Binding-site contacts:
Ligand atom CN contacts residue HIS608 of chain 1.A at 3.3 Å.
Ligand atom CE contacts residue GLY575 of chain 1.A at 3.7 Å.
Ligand atom CG contacts residue CYS576 of chain 1.A at 4.2 Å (hydrophobic).
Ligand atom CE contacts residue LEU559 of chain 1.A at 4.2 Å (hydrophobic).
Ligand atom O1 contacts residue CYS622 of chain 1.A at 4.2 Å.
Ligand atom CA contacts residue ASP621 of chain 1.A at 3.9 Å.
Ligand atom CG contacts residue ASP621 of chain 1.A at 4.3 Å.
Ligand atom C contacts residue GLY623 of chain 1.A at 4.4 Å.
Ligand atom CG contacts residue GLY575 of chain 1.A at 3.5 Å.
Ligand atom N contacts residue ASP621 of chain 1.A at 3.3 Å.
Ligand atom O1 contacts residue HIS609 of chain 1.A at 3.4 Å (h-bond).
Ligand atom O contacts residue HIS609 of chain 1.A at 3.1 Å (h-bond).
Ligand atom CN contacts residue ASP621 of chain 1.A at 3.3 Å.
Ligand atom CN contacts residue HIS609 of chain 1.A at 3.4 Å.
Ligand atom CE contacts residue ALA560 of chain 1.A at 3.6 Å (hydrophobic).
Ligand atom SD contacts residue ASP621 of chain 1.A at 4.1 Å.
Ligand atom N contacts residue HIS609 of chain 1.A at 3.8 Å.
Ligand atom O1 contacts residue ASP621 of chain 1.A at 2.8 Å (salt-bridge).
Ligand atom SD contacts residue GLY575 of chain 1.A at 4.3 Å.
Ligand atom C contacts residue HIS609 of chain 1.A at 4.0 Å.
Ligand atom CA contacts residue CYS622 of chain 1.A at 4.5 Å (hydrophobic).
Ligand atom O contacts residue HIS608 of chain 1.A at 4.3 Å.
Ligand atom CE contacts residue PHE562 of chain 1.A at 4.0 Å (hydrophobic).
Ligand atom O1 contacts residue HIS608 of chain 1.A at 2.4 Å (h-bond).

A small-molecule ligand and the protein it binds are described below.
Small molecule (SMILES): CSCC[C@H](NC=O)C(=O)O

Sequence of chain 1.A:
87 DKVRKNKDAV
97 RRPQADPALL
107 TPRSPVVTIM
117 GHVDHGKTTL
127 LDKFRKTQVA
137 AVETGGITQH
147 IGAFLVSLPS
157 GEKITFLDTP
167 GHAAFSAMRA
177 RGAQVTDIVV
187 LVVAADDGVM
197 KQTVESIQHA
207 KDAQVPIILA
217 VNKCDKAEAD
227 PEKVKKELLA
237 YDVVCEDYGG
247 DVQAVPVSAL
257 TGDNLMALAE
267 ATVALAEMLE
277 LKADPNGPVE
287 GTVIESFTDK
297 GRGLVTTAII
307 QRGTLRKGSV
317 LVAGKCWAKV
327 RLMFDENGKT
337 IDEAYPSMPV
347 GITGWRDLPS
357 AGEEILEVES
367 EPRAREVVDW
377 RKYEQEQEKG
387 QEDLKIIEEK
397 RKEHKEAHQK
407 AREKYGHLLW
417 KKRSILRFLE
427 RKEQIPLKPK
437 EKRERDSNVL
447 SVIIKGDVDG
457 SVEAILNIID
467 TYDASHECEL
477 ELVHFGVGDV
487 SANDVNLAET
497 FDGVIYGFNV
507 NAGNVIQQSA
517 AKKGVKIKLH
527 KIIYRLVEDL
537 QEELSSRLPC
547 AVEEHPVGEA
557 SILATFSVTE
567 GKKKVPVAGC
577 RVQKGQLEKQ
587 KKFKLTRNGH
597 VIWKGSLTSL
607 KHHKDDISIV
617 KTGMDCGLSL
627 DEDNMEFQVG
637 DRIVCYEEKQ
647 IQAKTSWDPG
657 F